Sequence of chain 1.AA:
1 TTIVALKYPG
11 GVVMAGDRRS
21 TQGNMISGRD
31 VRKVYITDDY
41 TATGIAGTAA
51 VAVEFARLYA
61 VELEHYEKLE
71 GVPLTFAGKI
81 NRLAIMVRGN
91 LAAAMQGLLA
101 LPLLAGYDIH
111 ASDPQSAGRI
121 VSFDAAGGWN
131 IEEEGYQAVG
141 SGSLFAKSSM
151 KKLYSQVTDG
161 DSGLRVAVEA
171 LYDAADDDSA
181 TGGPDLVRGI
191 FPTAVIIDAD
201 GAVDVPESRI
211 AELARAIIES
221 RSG

This small molecule binds to this protein.
Small molecule (SMILES): Cc1cc(C(=O)N[C@@H](CC(=O)N2CCC[C@@H]2c2ccccc2)C(=O)N[C@@H](C)c2ncc(-c3ccccc3F)[nH]2)no1

Binding-site contacts:
Ligand atom C13 contacts residue ALA49 of chain 1.Z at 3.5 Å (hydrophobic).
Ligand atom C33 contacts residue TRP129 of chain 1.AA at 3.5 Å (hydrophobic).
Ligand atom O17 contacts residue ALA49 of chain 1.Z at 3.2 Å (h-bond).
Ligand atom C36 contacts residue SER20 of chain 1.Z at 3.6 Å.
Ligand atom N04 contacts residue GLY47 of chain 1.Z at 2.7 Å (h-bond).
Ligand atom C11 contacts residue LYS33 of chain 1.Z at 3.6 Å.
Ligand atom C07 contacts residue VAL31 of chain 1.Z at 3.6 Å (hydrophobic).
Ligand atom N15 contacts residue THR21 of chain 1.Z at 3.0 Å (h-bond).
Ligand atom O24 contacts residue ALA125 of chain 1.AA at 3.7 Å.
Ligand atom C36 contacts residue ASN130 of chain 1.AA at 3.6 Å.
Ligand atom N15 contacts residue SER20 of chain 1.Z at 3.8 Å.
Ligand atom C01 contacts residue THR21 of chain 1.Z at 3.5 Å.
Ligand atom C33 contacts residue ALA49 of chain 1.Z at 3.7 Å (hydrophobic).
Ligand atom N23 contacts residue ASP124 of chain 1.AA at 3.6 Å.
Ligand atom C10 contacts residue ALA52 of chain 1.Z at 3.6 Å (hydrophobic).
Ligand atom C26 contacts residue LEU98 of chain 1.Z at 3.5 Å (hydrophobic).
Ligand atom F08 contacts residue ALA49 of chain 1.Z at 3.4 Å.
Ligand atom O24 contacts residue ALA126 of chain 1.AA at 3.8 Å.
Ligand atom C35 contacts residue ASN130 of chain 1.AA at 3.6 Å.
Ligand atom C12 contacts residue GLY47 of chain 1.Z at 3.7 Å.
Ligand atom C31 contacts residue ASP124 of chain 1.AA at 3.5 Å.
Ligand atom C05 contacts residue GLY47 of chain 1.Z at 3.6 Å.
Ligand atom C10 contacts residue LYS33 of chain 1.Z at 3.5 Å.
Ligand atom O41 contacts residue GLN22 of chain 1.Z at 3.6 Å.
Ligand atom C39 contacts residue PHE123 of chain 1.AA at 3.5 Å (hydrophobic).
Ligand atom C34 contacts residue TRP129 of chain 1.AA at 3.7 Å (hydrophobic).
Ligand atom C02 contacts residue GLY47 of chain 1.Z at 3.7 Å.
Ligand atom C37 contacts residue ASN130 of chain 1.AA at 3.6 Å.
Ligand atom N19 contacts residue ASP124 of chain 1.AA at 3.2 Å (salt-bridge).
Ligand atom C05 contacts residue ALA49 of chain 1.Z at 3.6 Å (hydrophobic).
Ligand atom C10 contacts residue ILE45 of chain 1.Z at 3.7 Å (hydrophobic).
Ligand atom N14 contacts residue SER20 of chain 1.Z at 3.0 Å (h-bond).
Ligand atom C11 contacts residue ILE45 of chain 1.Z at 3.0 Å (hydrophobic).
Ligand atom C32 contacts residue ASN130 of chain 1.AA at 3.6 Å.
Ligand atom C35 contacts residue VAL31 of chain 1.Z at 3.7 Å (hydrophobic).
Ligand atom F08 contacts residue VAL31 of chain 1.Z at 3.3 Å.
Ligand atom C38 contacts residue SER122 of chain 1.AA at 3.6 Å.
Ligand atom C38 contacts residue GLY128 of chain 1.AA at 3.6 Å.
Ligand atom C03 contacts residue GLY47 of chain 1.Z at 3.5 Å.
Ligand atom O41 contacts residue SER27 of chain 1.Z at 3.5 Å (h-bond).

Sequence of chain 1.Z:
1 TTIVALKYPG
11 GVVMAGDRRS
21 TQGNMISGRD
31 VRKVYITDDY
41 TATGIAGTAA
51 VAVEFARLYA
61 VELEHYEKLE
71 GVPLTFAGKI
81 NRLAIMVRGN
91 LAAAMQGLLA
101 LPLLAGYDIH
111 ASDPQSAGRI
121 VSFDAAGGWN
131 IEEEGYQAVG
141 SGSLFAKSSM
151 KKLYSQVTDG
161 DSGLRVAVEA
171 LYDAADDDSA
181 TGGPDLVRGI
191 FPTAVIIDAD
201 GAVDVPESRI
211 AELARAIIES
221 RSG